This protein binds this small molecule.
Small molecule (SMILES): N[C@@H](CCC(=O)O)C(=O)O

Binding-site contacts:
Ligand atom OE1 contacts residue MET729 of chain 1.D at 3.6 Å.
Ligand atom O contacts residue THR501 of chain 1.D at 3.5 Å (h-bond).
Ligand atom CG contacts residue SER675 of chain 1.D at 3.6 Å.
Ligand atom OE2 contacts residue LEU724 of chain 1.D at 4.0 Å.
Ligand atom N contacts residue GLU726 of chain 1.D at 2.9 Å (salt-bridge).
Ligand atom OXT contacts residue THR501 of chain 1.D at 3.5 Å (h-bond).
Ligand atom OE1 contacts residue GLU726 of chain 1.D at 3.8 Å.
Ligand atom CB contacts residue SER675 of chain 1.D at 3.7 Å.
Ligand atom CG contacts residue GLY674 of chain 1.D at 4.0 Å.
Ligand atom N contacts residue THR501 of chain 1.D at 3.9 Å.
Ligand atom CA contacts residue THR501 of chain 1.D at 3.4 Å.
Ligand atom C contacts residue PRO499 of chain 1.D at 4.0 Å (hydrophobic).
Ligand atom CA contacts residue GLU726 of chain 1.D at 3.2 Å.
Ligand atom C contacts residue THR501 of chain 1.D at 3.2 Å.
Ligand atom CD contacts residue GLU726 of chain 1.D at 3.9 Å.
Ligand atom CA contacts residue TYR471 of chain 1.D at 3.9 Å (hydrophobic).
Ligand atom CB contacts residue LEU671 of chain 1.D at 3.8 Å (hydrophobic).
Ligand atom N contacts residue TYR753 of chain 1.D at 4.1 Å.
Ligand atom OXT contacts residue TYR471 of chain 1.D at 3.8 Å.
Ligand atom OE1 contacts residue LEU671 of chain 1.D at 3.8 Å.
Ligand atom CG contacts residue GLU726 of chain 1.D at 4.1 Å.
Ligand atom CB contacts residue GLY674 of chain 1.D at 3.5 Å.
Ligand atom N contacts residue TYR471 of chain 1.D at 3.5 Å.
Ligand atom O contacts residue TYR471 of chain 1.D at 3.1 Å.
Ligand atom O contacts residue LEU500 of chain 1.D at 3.8 Å.
Ligand atom O contacts residue PRO499 of chain 1.D at 2.9 Å (h-bond).
Ligand atom OE2 contacts residue THR676 of chain 1.D at 3.4 Å (h-bond).
Ligand atom OE2 contacts residue LEU671 of chain 1.D at 3.9 Å.
Ligand atom CD contacts residue THR676 of chain 1.D at 3.9 Å.
Ligand atom C contacts residue GLU726 of chain 1.D at 4.1 Å.
Ligand atom CG contacts residue THR676 of chain 1.D at 3.8 Å.
Ligand atom C contacts residue TYR471 of chain 1.D at 3.6 Å (hydrophobic).
Ligand atom OXT contacts residue GLY674 of chain 1.D at 3.5 Å.
Ligand atom OXT contacts residue ARG506 of chain 1.D at 3.6 Å.
Ligand atom OE2 contacts residue GLU726 of chain 1.D at 4.1 Å.
Ligand atom CD contacts residue LEU671 of chain 1.D at 3.9 Å (hydrophobic).
Ligand atom CB contacts residue TYR471 of chain 1.D at 3.6 Å (hydrophobic).
Ligand atom N contacts residue MET729 of chain 1.D at 3.4 Å.
Ligand atom OE2 contacts residue LEU725 of chain 1.D at 3.9 Å.
Ligand atom OXT contacts residue SER675 of chain 1.D at 3.6 Å (h-bond).

Sequence of chain 1.D:
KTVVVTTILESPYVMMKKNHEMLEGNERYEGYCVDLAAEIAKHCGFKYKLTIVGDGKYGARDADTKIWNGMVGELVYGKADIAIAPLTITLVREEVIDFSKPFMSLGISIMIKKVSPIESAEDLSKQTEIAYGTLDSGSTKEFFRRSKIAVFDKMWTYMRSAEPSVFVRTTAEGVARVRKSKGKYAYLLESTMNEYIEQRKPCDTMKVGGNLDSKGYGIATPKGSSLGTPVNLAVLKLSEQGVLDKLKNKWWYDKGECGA